This small molecule binds to this protein.
Small molecule (SMILES): [H]/N=C1\N[C@@]2(c3ccc(-c4ccc(F)c(C#N)c4)s3)CN(c3ccccc3)C[C@H]2C(=O)N1C

Sequence of chain 1.A:
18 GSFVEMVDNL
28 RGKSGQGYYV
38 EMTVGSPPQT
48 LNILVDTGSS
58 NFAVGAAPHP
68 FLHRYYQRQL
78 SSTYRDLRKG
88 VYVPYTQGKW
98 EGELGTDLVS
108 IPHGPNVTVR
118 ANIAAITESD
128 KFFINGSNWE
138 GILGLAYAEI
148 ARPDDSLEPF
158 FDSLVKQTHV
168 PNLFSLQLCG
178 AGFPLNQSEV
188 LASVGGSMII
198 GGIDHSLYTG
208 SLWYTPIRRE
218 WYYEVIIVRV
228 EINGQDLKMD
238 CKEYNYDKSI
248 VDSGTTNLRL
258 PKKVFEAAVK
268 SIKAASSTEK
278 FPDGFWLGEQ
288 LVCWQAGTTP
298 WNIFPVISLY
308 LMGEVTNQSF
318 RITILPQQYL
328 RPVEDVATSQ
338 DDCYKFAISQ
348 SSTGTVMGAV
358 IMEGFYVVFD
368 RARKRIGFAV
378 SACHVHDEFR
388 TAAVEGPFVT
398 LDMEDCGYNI

Binding-site contacts:
Ligand atom C18 contacts residue GLY34 of chain 1.A at 3.7 Å.
Ligand atom F1 contacts residue GLY34 of chain 1.A at 3.3 Å.
Ligand atom C12 contacts residue GLN94 of chain 1.A at 3.5 Å.
Ligand atom C22 contacts residue ASN58 of chain 1.A at 3.7 Å.
Ligand atom C3 contacts residue THR252 of chain 1.A at 3.3 Å.
Ligand atom C10 contacts residue ILE139 of chain 1.A at 3.8 Å (hydrophobic).
Ligand atom N3 contacts residue GLY251 of chain 1.A at 3.8 Å.
Ligand atom F1 contacts residue GLN33 of chain 1.A at 2.7 Å.
Ligand atom N4 contacts residue SER56 of chain 1.A at 3.8 Å.
Ligand atom C13 contacts residue GLY251 of chain 1.A at 3.2 Å.
Ligand atom N2 contacts residue ASP53 of chain 1.A at 2.6 Å (salt-bridge).
Ligand atom F1 contacts residue GLY32 of chain 1.A at 3.1 Å.
Ligand atom O1 contacts residue GLN94 of chain 1.A at 3.7 Å.
Ligand atom N5 contacts residue THR253 of chain 1.A at 3.5 Å (h-bond).
Ligand atom S1 contacts residue GLY251 of chain 1.A at 3.5 Å (h-bond).
Ligand atom N5 contacts residue GLY251 of chain 1.A at 3.6 Å.
Ligand atom C15 contacts residue GLN33 of chain 1.A at 3.5 Å.
Ligand atom C19 contacts residue SER56 of chain 1.A at 3.6 Å.
Ligand atom C9 contacts residue PHE129 of chain 1.A at 3.7 Å (hydrophobic).
Ligand atom C6 contacts residue SER56 of chain 1.A at 3.8 Å.
Ligand atom N5 contacts residue SER31 of chain 1.A at 3.4 Å (h-bond).
Ligand atom C14 contacts residue GLY251 of chain 1.A at 3.8 Å.
Ligand atom N5 contacts residue GLY34 of chain 1.A at 3.7 Å.
Ligand atom C6 contacts residue ASP53 of chain 1.A at 3.5 Å.
Ligand atom C2 contacts residue ASP53 of chain 1.A at 3.5 Å.
Ligand atom C18 contacts residue GLY251 of chain 1.A at 3.5 Å.
Ligand atom C22 contacts residue ARG149 of chain 1.A at 3.5 Å.
Ligand atom C21 contacts residue ASN58 of chain 1.A at 3.7 Å.
Ligand atom C17 contacts residue TRP136 of chain 1.A at 3.8 Å (hydrophobic).
Ligand atom O1 contacts residue THR93 of chain 1.A at 3.0 Å.
Ligand atom N3 contacts residue GLY55 of chain 1.A at 3.8 Å.
Ligand atom C3 contacts residue ASP249 of chain 1.A at 3.4 Å.
Ligand atom S1 contacts residue GLN94 of chain 1.A at 3.7 Å.
Ligand atom C11 contacts residue GLN94 of chain 1.A at 3.3 Å.
Ligand atom N3 contacts residue ASP249 of chain 1.A at 2.8 Å (salt-bridge).
Ligand atom C13 contacts residue GLN94 of chain 1.A at 3.6 Å.
Ligand atom C5 contacts residue ASP53 of chain 1.A at 3.5 Å.
Ligand atom N3 contacts residue ASP53 of chain 1.A at 2.9 Å (salt-bridge).
Ligand atom C20 contacts residue SER56 of chain 1.A at 3.6 Å.
Ligand atom C9 contacts residue ILE139 of chain 1.A at 3.6 Å (hydrophobic).